Sequence of chain 1.A:
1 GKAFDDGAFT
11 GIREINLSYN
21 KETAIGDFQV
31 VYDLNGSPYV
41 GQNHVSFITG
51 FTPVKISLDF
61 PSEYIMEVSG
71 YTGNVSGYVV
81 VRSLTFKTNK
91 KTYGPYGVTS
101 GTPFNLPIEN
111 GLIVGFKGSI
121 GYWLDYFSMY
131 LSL

Binding-site contacts:
Ligand atom C2 contacts residue TYR122 of chain 1.A at 4.4 Å (hydrophobic).
Ligand atom O3 contacts residue GLY1 of chain 1.A at 2.9 Å (h-bond).
Ligand atom O4 contacts residue GLY1 of chain 1.A at 3.6 Å (h-bond).
Ligand atom C1 contacts residue TYR122 of chain 1.A at 3.7 Å (hydrophobic).
Ligand atom O6 contacts residue ASP125 of chain 1.A at 2.8 Å (salt-bridge).
Ligand atom C7 contacts residue TYR122 of chain 1.A at 3.7 Å (hydrophobic).
Ligand atom C7 contacts residue TYR78 of chain 1.A at 3.5 Å (hydrophobic).
Ligand atom C6 contacts residue TRP123 of chain 1.A at 3.7 Å (hydrophobic).
Ligand atom O6 contacts residue TYR122 of chain 1.A at 3.0 Å (h-bond).
Ligand atom C4 contacts residue GLY121 of chain 1.A at 4.1 Å.
Ligand atom O5 contacts residue TYR122 of chain 1.A at 3.1 Å (h-bond).
Ligand atom C6 contacts residue ASP125 of chain 1.A at 3.0 Å.
Ligand atom C2 contacts residue PHE47 of chain 1.A at 4.1 Å (hydrophobic).
Ligand atom O4 contacts residue ASP125 of chain 1.A at 2.9 Å (salt-bridge).
Ligand atom C3 contacts residue GLY1 of chain 1.A at 3.9 Å.
Ligand atom O6 contacts residue TRP123 of chain 1.A at 2.9 Å (h-bond).
Ligand atom O1 contacts residue TYR122 of chain 1.A at 4.4 Å.
Ligand atom C6 contacts residue TYR78 of chain 1.A at 4.0 Å (hydrophobic).
Ligand atom C5 contacts residue ASP125 of chain 1.A at 3.8 Å.
Ligand atom C2 contacts residue GLY121 of chain 1.A at 4.3 Å.
Ligand atom C5 contacts residue TYR78 of chain 1.A at 3.9 Å (hydrophobic).
Ligand atom O4 contacts residue TYR78 of chain 1.A at 3.6 Å.
Ligand atom C6 contacts residue TYR122 of chain 1.A at 3.9 Å (hydrophobic).
Ligand atom O5 contacts residue GLY121 of chain 1.A at 4.0 Å.
Ligand atom C4 contacts residue TYR122 of chain 1.A at 4.5 Å (hydrophobic).
Ligand atom C5 contacts residue TYR122 of chain 1.A at 4.0 Å (hydrophobic).
Ligand atom O6 contacts residue VAL80 of chain 1.A at 4.2 Å.
Ligand atom C4 contacts residue ASP125 of chain 1.A at 3.5 Å.
Ligand atom C3 contacts residue TYR78 of chain 1.A at 4.1 Å (hydrophobic).
Ligand atom O1 contacts residue TYR78 of chain 1.A at 3.6 Å.
Ligand atom O2 contacts residue PHE47 of chain 1.A at 4.2 Å.
Ligand atom O6 contacts residue GLY121 of chain 1.A at 3.6 Å.
Ligand atom C4 contacts residue TYR78 of chain 1.A at 4.3 Å (hydrophobic).
Ligand atom C6 contacts residue VAL80 of chain 1.A at 4.0 Å (hydrophobic).
Ligand atom C4 contacts residue GLY1 of chain 1.A at 3.7 Å.

A small-molecule ligand and the protein it binds are described below.
Small molecule (SMILES): CO[C@H]1O[C@H](CO)[C@@H](O)[C@H](O)[C@H]1O